The small molecule below binds the protein below.
Small molecule (SMILES): CC(=O)N[C@H]1[C@H](O[C@H]2[C@H](O)[C@@H](NC(C)=O)CO[C@@H]2CO)O[C@H](CO)[C@@H](O)[C@@H]1O

Binding-site contacts:
Ligand atom O7 contacts residue ARG27 of chain 1.B at 3.0 Å (salt-bridge).
Ligand atom N2 contacts residue ASN23 of chain 1.B at 2.4 Å (h-bond).
Ligand atom O5 contacts residue GLU26 of chain 1.B at 3.4 Å (salt-bridge).
Ligand atom C8 contacts residue ARG27 of chain 1.B at 4.0 Å.
Ligand atom C7 contacts residue GLU26 of chain 1.B at 4.5 Å.
Ligand atom C6 contacts residue GLU26 of chain 1.B at 4.1 Å.
Ligand atom C3 contacts residue ASN23 of chain 1.B at 3.7 Å.
Ligand atom C4 contacts residue ASN23 of chain 1.B at 4.4 Å.
Ligand atom C7 contacts residue ARG27 of chain 1.B at 3.7 Å.
Ligand atom C8 contacts residue ASN23 of chain 1.B at 3.7 Å.
Ligand atom C2 contacts residue ASN23 of chain 1.B at 2.3 Å.
Ligand atom C1 contacts residue GLU26 of chain 1.B at 3.5 Å.
Ligand atom C7 contacts residue ASN23 of chain 1.B at 3.0 Å.
Ligand atom C5 contacts residue GLU26 of chain 1.B at 4.3 Å.
Ligand atom C5 contacts residue ASN23 of chain 1.B at 4.0 Å.
Ligand atom O7 contacts residue GLU26 of chain 1.B at 3.8 Å.
Ligand atom C2 contacts residue GLU26 of chain 1.B at 3.9 Å.
Ligand atom O7 contacts residue ASN23 of chain 1.B at 3.2 Å (h-bond).
Ligand atom C1 contacts residue ASN23 of chain 1.B at 1.5 Å.
Ligand atom O6 contacts residue GLU26 of chain 1.B at 3.3 Å (salt-bridge).
Ligand atom O5 contacts residue ASN23 of chain 1.B at 2.7 Å (h-bond).

Sequence of chain 1.B:
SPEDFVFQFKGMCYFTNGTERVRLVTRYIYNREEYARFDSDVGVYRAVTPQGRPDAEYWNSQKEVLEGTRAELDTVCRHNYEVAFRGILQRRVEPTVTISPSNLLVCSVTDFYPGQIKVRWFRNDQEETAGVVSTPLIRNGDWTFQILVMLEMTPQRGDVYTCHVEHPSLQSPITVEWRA